Sequence of chain 6.B:
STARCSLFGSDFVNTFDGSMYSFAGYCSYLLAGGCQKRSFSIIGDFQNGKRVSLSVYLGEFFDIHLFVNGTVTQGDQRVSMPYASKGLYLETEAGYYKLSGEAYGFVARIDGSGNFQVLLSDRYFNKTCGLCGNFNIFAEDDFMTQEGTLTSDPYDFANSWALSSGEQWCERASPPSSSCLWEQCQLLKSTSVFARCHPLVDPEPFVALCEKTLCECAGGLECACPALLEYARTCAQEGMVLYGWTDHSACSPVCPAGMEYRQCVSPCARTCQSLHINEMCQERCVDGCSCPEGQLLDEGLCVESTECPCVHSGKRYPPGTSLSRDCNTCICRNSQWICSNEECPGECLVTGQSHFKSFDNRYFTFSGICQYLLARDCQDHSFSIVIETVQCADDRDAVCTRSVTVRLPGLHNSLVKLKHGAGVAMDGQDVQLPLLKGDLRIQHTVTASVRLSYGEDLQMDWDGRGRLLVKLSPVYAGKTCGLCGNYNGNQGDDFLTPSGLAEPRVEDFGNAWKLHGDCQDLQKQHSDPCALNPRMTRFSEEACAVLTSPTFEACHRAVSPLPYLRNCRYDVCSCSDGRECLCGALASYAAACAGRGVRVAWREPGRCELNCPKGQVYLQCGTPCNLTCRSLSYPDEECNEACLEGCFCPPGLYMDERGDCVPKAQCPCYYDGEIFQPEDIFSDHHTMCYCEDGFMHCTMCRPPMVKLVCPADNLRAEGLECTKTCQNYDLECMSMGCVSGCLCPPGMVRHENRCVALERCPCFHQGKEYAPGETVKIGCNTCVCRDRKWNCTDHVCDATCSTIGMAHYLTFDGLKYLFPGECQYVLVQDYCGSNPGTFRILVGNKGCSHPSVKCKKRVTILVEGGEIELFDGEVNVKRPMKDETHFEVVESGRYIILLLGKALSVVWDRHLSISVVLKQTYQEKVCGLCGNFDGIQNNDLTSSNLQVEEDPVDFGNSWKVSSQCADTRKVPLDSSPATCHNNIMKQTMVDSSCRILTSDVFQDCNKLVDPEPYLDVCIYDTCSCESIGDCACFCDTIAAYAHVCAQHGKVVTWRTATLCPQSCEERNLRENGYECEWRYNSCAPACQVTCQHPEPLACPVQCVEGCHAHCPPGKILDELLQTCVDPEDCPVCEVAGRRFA

This protein binds this small molecule.
Small molecule (SMILES): CC(=O)N[C@@H]1[C@@H](O)[C@H](O)[C@@H](CO)O[C@H]1O

Binding-site contacts:
Ligand atom C1 contacts residue ASN156 of chain 6.B at 1.4 Å.
Ligand atom C4 contacts residue ASN156 of chain 6.B at 4.2 Å.
Ligand atom C2 contacts residue ASN156 of chain 6.B at 2.4 Å.
Ligand atom C7 contacts residue ASN156 of chain 6.B at 3.5 Å.
Ligand atom C3 contacts residue ASN156 of chain 6.B at 3.8 Å.
Ligand atom O5 contacts residue ASN156 of chain 6.B at 2.3 Å (h-bond).
Ligand atom N2 contacts residue ASN156 of chain 6.B at 2.9 Å (h-bond).
Ligand atom O7 contacts residue ASN156 of chain 6.B at 3.7 Å.
Ligand atom C5 contacts residue ASN156 of chain 6.B at 3.6 Å.
Ligand atom C8 contacts residue PHE168 of chain 6.B at 4.4 Å (hydrophobic).